This small molecule binds to this protein.
Small molecule (SMILES): C[C@]12CC[C@@H]3c4ccc(O)cc4CC[C@H]3[C@@H]1CC[C@@H]2O

Binding-site contacts:
Ligand atom C2 contacts residue LEU46 of chain 1.A at 4.2 Å (hydrophobic).
Ligand atom C6 contacts residue LEU91 of chain 1.A at 3.7 Å (hydrophobic).
Ligand atom C4 contacts residue LEU91 of chain 1.A at 4.2 Å (hydrophobic).
Ligand atom C16 contacts residue MET121 of chain 1.A at 4.2 Å (hydrophobic).
Ligand atom C11 contacts residue LEU46 of chain 1.A at 4.1 Å (hydrophobic).
Ligand atom C4 contacts residue LEU87 of chain 1.A at 3.7 Å (hydrophobic).
Ligand atom C3 contacts residue LEU87 of chain 1.A at 4.2 Å (hydrophobic).
Ligand atom O3 contacts residue GLU53 of chain 1.A at 2.3 Å (salt-bridge).
Ligand atom O3 contacts residue ARG94 of chain 1.A at 3.1 Å (salt-bridge).
Ligand atom C5 contacts residue PHE104 of chain 1.A at 3.9 Å (hydrophobic).
Ligand atom C3 contacts residue PHE104 of chain 1.A at 4.2 Å (hydrophobic).
Ligand atom O3 contacts residue LEU87 of chain 1.A at 3.7 Å.
Ligand atom C4 contacts residue PHE104 of chain 1.A at 4.2 Å (hydrophobic).
Ligand atom C16 contacts residue HIS224 of chain 1.A at 3.4 Å.
Ligand atom C1 contacts residue ALA50 of chain 1.A at 3.9 Å (hydrophobic).
Ligand atom C2 contacts residue PHE104 of chain 1.A at 4.1 Å (hydrophobic).
Ligand atom C6 contacts residue MET88 of chain 1.A at 4.2 Å (hydrophobic).
Ligand atom C6 contacts residue PHE104 of chain 1.A at 4.0 Å (hydrophobic).
Ligand atom C9 contacts residue PHE104 of chain 1.A at 4.2 Å (hydrophobic).
Ligand atom O17 contacts residue HIS224 of chain 1.A at 2.8 Å (h-bond).
Ligand atom C15 contacts residue MET88 of chain 1.A at 4.1 Å (hydrophobic).
Ligand atom C17 contacts residue HIS224 of chain 1.A at 3.4 Å.
Ligand atom C12 contacts residue LEU46 of chain 1.A at 4.3 Å (hydrophobic).
Ligand atom C1 contacts residue PHE104 of chain 1.A at 4.1 Å (hydrophobic).
Ligand atom C2 contacts residue ALA50 of chain 1.A at 4.0 Å (hydrophobic).
Ligand atom C3 contacts residue GLU53 of chain 1.A at 3.2 Å.
Ligand atom C2 contacts residue GLU53 of chain 1.A at 3.2 Å.
Ligand atom C1 contacts residue LEU46 of chain 1.A at 3.6 Å (hydrophobic).
Ligand atom C16 contacts residue GLY221 of chain 1.A at 4.2 Å.
Ligand atom C15 contacts residue GLY221 of chain 1.A at 4.2 Å.
Ligand atom C7 contacts residue PHE104 of chain 1.A at 4.2 Å (hydrophobic).
Ligand atom C18 contacts residue LEU225 of chain 1.A at 4.0 Å (hydrophobic).
Ligand atom C10 contacts residue PHE104 of chain 1.A at 3.8 Å (hydrophobic).
Ligand atom O17 contacts residue MET43 of chain 1.A at 3.9 Å.
Ligand atom C7 contacts residue LEU128 of chain 1.A at 4.2 Å (hydrophobic).
Ligand atom C16 contacts residue ILE124 of chain 1.A at 4.0 Å (hydrophobic).
Ligand atom C3 contacts residue ARG94 of chain 1.A at 4.2 Å.
Ligand atom O17 contacts residue GLY221 of chain 1.A at 4.1 Å.
Ligand atom O17 contacts residue LEU225 of chain 1.A at 3.3 Å.
Ligand atom C15 contacts residue ILE124 of chain 1.A at 4.0 Å (hydrophobic).

Sequence of chain 1.A:
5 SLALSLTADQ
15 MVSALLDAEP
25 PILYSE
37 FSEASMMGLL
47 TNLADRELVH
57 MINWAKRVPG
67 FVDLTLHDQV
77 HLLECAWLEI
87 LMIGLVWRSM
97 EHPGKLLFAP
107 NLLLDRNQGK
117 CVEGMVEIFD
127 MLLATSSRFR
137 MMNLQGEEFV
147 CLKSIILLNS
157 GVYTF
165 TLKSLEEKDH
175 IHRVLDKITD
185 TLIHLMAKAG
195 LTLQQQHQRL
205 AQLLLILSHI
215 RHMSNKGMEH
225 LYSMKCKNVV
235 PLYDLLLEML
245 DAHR